Binding-site contacts:
Ligand atom CD contacts residue ARG407 of chain 1.B at 3.5 Å.
Ligand atom CD1 contacts residue GLU150 of chain 1.B at 3.8 Å.
Ligand atom CD contacts residue ARG405 of chain 1.B at 3.7 Å.
Ligand atom OE2 contacts residue ARG85 of chain 1.B at 3.1 Å (salt-bridge).
Ligand atom CG contacts residue ARG405 of chain 1.B at 3.6 Å.
Ligand atom SD contacts residue ARG405 of chain 1.B at 3.6 Å (salt-bridge).
Ligand atom CG contacts residue ARG405 of chain 1.B at 2.9 Å.
Ligand atom OD1 contacts residue ARG90 of chain 1.B at 3.4 Å (salt-bridge).
Ligand atom CB contacts residue LEU428 of chain 1.B at 3.4 Å (hydrophobic).
Ligand atom OD2 contacts residue LEU428 of chain 1.B at 3.3 Å.
Ligand atom CG contacts residue ARG90 of chain 1.B at 3.5 Å.
Ligand atom N contacts residue LEU463 of chain 1.B at 3.8 Å.
Ligand atom O contacts residue ARG85 of chain 1.B at 2.8 Å (salt-bridge).
Ligand atom O contacts residue ARG85 of chain 1.B at 2.7 Å (salt-bridge).
Ligand atom CG contacts residue ARG90 of chain 1.B at 3.7 Å.
Ligand atom O contacts residue TYR92 of chain 1.B at 3.4 Å (h-bond).
Ligand atom C contacts residue ARG85 of chain 1.B at 3.5 Å.
Ligand atom CG1 contacts residue LEU153 of chain 1.B at 3.6 Å (hydrophobic).
Ligand atom CD1 contacts residue TYR151 of chain 1.B at 3.8 Å (hydrophobic).
Ligand atom OD1 contacts residue ARG405 of chain 1.B at 3.0 Å (salt-bridge).
Ligand atom CG1 contacts residue TYR151 of chain 1.B at 3.5 Å (hydrophobic).
Ligand atom CD1 contacts residue MET152 of chain 1.B at 3.7 Å (hydrophobic).
Ligand atom OE1 contacts residue ARG85 of chain 1.B at 3.8 Å.
Ligand atom C contacts residue ARG90 of chain 1.B at 3.8 Å.
Ligand atom C contacts residue ARG85 of chain 1.B at 3.4 Å.
Ligand atom OE1 contacts residue ARG405 of chain 1.B at 3.0 Å (salt-bridge).
Ligand atom OE2 contacts residue ARG407 of chain 1.B at 3.5 Å (salt-bridge).
Ligand atom CG2 contacts residue LEU463 of chain 1.B at 3.3 Å (hydrophobic).
Ligand atom O contacts residue ARG90 of chain 1.B at 2.8 Å (salt-bridge).
Ligand atom CG2 contacts residue VAL403 of chain 1.B at 3.7 Å (hydrophobic).
Ligand atom CG1 contacts residue LEU463 of chain 1.B at 3.8 Å (hydrophobic).
Ligand atom OE1 contacts residue ARG407 of chain 1.B at 2.5 Å (salt-bridge).
Ligand atom C contacts residue ARG90 of chain 1.B at 3.8 Å.
Ligand atom CA contacts residue ARG85 of chain 1.B at 3.7 Å.
Ligand atom CD1 contacts residue LEU153 of chain 1.B at 3.4 Å (hydrophobic).
Ligand atom CB contacts residue ARG90 of chain 1.B at 2.8 Å.
Ligand atom OD2 contacts residue ARG405 of chain 1.B at 2.2 Å (salt-bridge).
Ligand atom OE2 contacts residue TYR92 of chain 1.B at 3.0 Å (h-bond).
Ligand atom CD contacts residue ARG85 of chain 1.B at 3.7 Å.
Ligand atom OXT contacts residue ARG90 of chain 1.B at 2.7 Å.

Sequence of chain 1.B:
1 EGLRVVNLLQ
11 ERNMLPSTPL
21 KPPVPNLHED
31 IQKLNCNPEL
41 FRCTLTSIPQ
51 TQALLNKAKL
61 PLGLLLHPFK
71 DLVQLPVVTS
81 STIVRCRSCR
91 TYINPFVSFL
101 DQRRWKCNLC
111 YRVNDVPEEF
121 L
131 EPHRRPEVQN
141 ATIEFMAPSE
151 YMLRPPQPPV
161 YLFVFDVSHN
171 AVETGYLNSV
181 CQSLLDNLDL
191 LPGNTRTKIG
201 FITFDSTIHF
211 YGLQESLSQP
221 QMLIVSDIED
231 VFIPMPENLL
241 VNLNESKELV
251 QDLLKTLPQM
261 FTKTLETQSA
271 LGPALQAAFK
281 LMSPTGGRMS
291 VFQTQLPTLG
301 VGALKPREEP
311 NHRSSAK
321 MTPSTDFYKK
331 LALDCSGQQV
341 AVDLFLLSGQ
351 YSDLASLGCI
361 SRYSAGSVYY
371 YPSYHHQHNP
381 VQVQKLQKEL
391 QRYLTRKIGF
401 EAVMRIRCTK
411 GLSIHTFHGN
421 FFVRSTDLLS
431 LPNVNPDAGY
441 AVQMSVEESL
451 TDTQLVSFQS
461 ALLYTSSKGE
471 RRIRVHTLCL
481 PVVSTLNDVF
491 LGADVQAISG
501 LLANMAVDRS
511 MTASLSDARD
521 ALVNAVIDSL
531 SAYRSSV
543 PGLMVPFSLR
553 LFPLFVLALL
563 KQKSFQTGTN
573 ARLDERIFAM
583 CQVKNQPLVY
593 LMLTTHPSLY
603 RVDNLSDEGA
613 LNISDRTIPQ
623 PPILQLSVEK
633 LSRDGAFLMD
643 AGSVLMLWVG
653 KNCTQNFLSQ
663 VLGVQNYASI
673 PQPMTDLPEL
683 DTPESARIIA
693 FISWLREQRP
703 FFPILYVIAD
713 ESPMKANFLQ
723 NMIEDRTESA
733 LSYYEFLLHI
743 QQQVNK

The small molecule below binds the protein below.
Small molecule (SMILES): CC[C@H](C)[C@H](NC(=O)[C@H](CC(=O)O)NC(=O)[C@@H](N)[C@@H](C)O)C(=O)N[C@@H](CCC(=O)O)C(=O)N[C@@H](CCSC)C(=O)N[C@@H](CC(N)=O)C(=O)N[C@@H](CCCN=C(N)N)C(=O)O